Sequence of chain 6.E:
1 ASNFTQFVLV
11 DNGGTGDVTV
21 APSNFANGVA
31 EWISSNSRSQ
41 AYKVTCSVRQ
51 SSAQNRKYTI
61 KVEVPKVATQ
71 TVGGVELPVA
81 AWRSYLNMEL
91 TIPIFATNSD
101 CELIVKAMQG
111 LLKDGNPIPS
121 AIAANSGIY

Binding-site contacts:
Ligand atom OP2 contacts residue LYS57 of chain 6.E at 2.6 Å (salt-bridge).
Ligand atom C5' contacts residue TYR85 of chain 4.E at 2.9 Å (hydrophobic).
Ligand atom C2' contacts residue GLU63 of chain 4.E at 3.5 Å.
Ligand atom OP1 contacts residue SER51 of chain 6.E at 2.9 Å (h-bond).
Ligand atom P contacts residue ARG49 of chain 6.E at 3.0 Å.
Ligand atom N6 contacts residue THR45 of chain 4.E at 2.7 Å (h-bond).
Ligand atom OP2 contacts residue TYR85 of chain 4.E at 2.6 Å (h-bond).
Ligand atom C4 contacts residue TYR85 of chain 4.E at 3.5 Å (hydrophobic).
Ligand atom C2 contacts residue SER47 of chain 4.E at 3.2 Å.
Ligand atom OP2 contacts residue ARG49 of chain 6.E at 2.3 Å (salt-bridge).
Ligand atom N7 contacts residue THR45 of chain 4.E at 2.6 Å (h-bond).
Ligand atom C6 contacts residue THR45 of chain 4.E at 3.3 Å.
Ligand atom OP2 contacts residue SER51 of chain 6.E at 3.4 Å (h-bond).
Ligand atom O4' contacts residue LYS61 of chain 4.E at 2.8 Å (salt-bridge).
Ligand atom C2' contacts residue TYR85 of chain 4.E at 3.4 Å (hydrophobic).
Ligand atom C4' contacts residue TYR85 of chain 4.E at 3.2 Å (hydrophobic).
Ligand atom O3' contacts residue ARG49 of chain 6.E at 3.4 Å (salt-bridge).
Ligand atom OP1 contacts residue ARG49 of chain 6.E at 2.5 Å (salt-bridge).
Ligand atom P contacts residue SER51 of chain 6.E at 3.5 Å.
Ligand atom OP1 contacts residue SER52 of chain 6.E at 3.2 Å.
Ligand atom C3' contacts residue TYR85 of chain 4.E at 3.4 Å (hydrophobic).
Ligand atom C5 contacts residue THR45 of chain 4.E at 3.2 Å.
Ligand atom N1 contacts residue TYR85 of chain 4.E at 3.5 Å.
Ligand atom O3' contacts residue SER51 of chain 6.E at 3.3 Å (h-bond).
Ligand atom N9 contacts residue LYS61 of chain 4.E at 3.3 Å (salt-bridge).
Ligand atom N1 contacts residue SER47 of chain 4.E at 2.9 Å (h-bond).
Ligand atom N6 contacts residue CYS46 of chain 4.E at 3.3 Å (h-bond).
Ligand atom OP1 contacts residue ASN55 of chain 6.E at 2.8 Å (h-bond).
Ligand atom O2 contacts residue ASN87 of chain 4.E at 3.3 Å (h-bond).
Ligand atom O2' contacts residue TYR85 of chain 4.E at 3.4 Å.
Ligand atom N7 contacts residue LYS61 of chain 4.E at 3.3 Å.
Ligand atom OP1 contacts residue SER51 of chain 6.E at 3.5 Å.
Ligand atom C5' contacts residue SER51 of chain 6.E at 3.3 Å.
Ligand atom C8 contacts residue LYS61 of chain 4.E at 3.4 Å.
Ligand atom OP2 contacts residue ASN55 of chain 6.E at 3.4 Å (h-bond).
Ligand atom OP2 contacts residue LYS43 of chain 4.E at 2.7 Å (salt-bridge).
Ligand atom N6 contacts residue THR59 of chain 4.E at 2.8 Å (h-bond).
Ligand atom N3 contacts residue TYR85 of chain 4.E at 3.5 Å.
Ligand atom C5' contacts residue ARG49 of chain 6.E at 3.5 Å.
Ligand atom O2' contacts residue GLU63 of chain 4.E at 3.2 Å (salt-bridge).

Sequence of chain 4.E:
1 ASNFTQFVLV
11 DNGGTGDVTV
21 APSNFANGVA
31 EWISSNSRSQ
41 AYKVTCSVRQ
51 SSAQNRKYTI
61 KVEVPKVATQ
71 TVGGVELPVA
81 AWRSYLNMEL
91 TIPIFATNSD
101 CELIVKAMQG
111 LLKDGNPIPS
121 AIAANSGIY

A protein and the small-molecule ligand that binds it are described below.
Small molecule (SMILES): N=c1ccn([C@@H]2O[C@H](CO[P](=O)(O)O[C@H]3[C@@H](O)[C@H](n4cnc5c(N)ncnc54)O[C@@H]3CO[P](=O)(O)O[C@H]3[C@@H](O)[C@H](n4ccc(N)nc4=O)O[C@@H]3CO[P](=O)(O)O[C@H]3[C@@H](O)[C@H](n4ccc(=O)[nH]c4=O)O[C@@H]3CO[P](=O)(O)O[C@H]3[C@@H](O)[C@H](n4cnc5c(N)ncnc54)O[C@@H]3CO[P](=O)(O)O[C@H]3[C@@H](O)[C@H](n4cnc5c(=O)nc(N)[nH]c54)O[C@@H]3CO[P](=O)(O)O[C@H]3[C@@H](O)[C@H](n4cnc5c(=O)nc(N)[nH]c54)O[C@@H]3CO)[C@@H](O[P](=O)(O)OC[C@H]3O[C@@H](n4ccc(N)nc4=O)[C@H](O)[C@@H]3O)[C@H]2O)c(=O)[nH]1